Binding-site contacts:
Ligand atom O4 contacts residue THR266 of chain 1.A at 3.4 Å.
Ligand atom O2 contacts residue ARG409 of chain 1.A at 2.8 Å (salt-bridge).
Ligand atom C2 contacts residue GLU267 of chain 1.A at 3.7 Å.
Ligand atom O3 contacts residue THR266 of chain 1.A at 3.0 Å (h-bond).
Ligand atom C2 contacts residue GLY411 of chain 1.A at 3.9 Å.
Ligand atom O2 contacts residue HIS365 of chain 1.A at 2.8 Å (h-bond).
Ligand atom N1 contacts residue PHE131 of chain 1.A at 4.0 Å.
Ligand atom C2 contacts residue ARG409 of chain 1.A at 4.1 Å.
Ligand atom C2 contacts residue HIS254 of chain 1.A at 3.7 Å.
Ligand atom C2 contacts residue ARG298 of chain 1.A at 4.2 Å.
Ligand atom C3 contacts residue FAD1 of chain 1.E at 4.0 Å.
Ligand atom O3 contacts residue FAD1 of chain 1.E at 3.0 Å (h-bond).
Ligand atom O1 contacts residue ARG409 of chain 1.A at 3.4 Å (salt-bridge).
Ligand atom O3 contacts residue GLU267 of chain 1.A at 3.5 Å (salt-bridge).
Ligand atom O2 contacts residue GLN252 of chain 1.A at 3.8 Å.
Ligand atom O4 contacts residue GLU267 of chain 1.A at 2.6 Å (salt-bridge).
Ligand atom C1 contacts residue GLN252 of chain 1.A at 3.8 Å.
Ligand atom O4 contacts residue LEU264 of chain 1.A at 4.1 Å.
Ligand atom O1 contacts residue GLN252 of chain 1.A at 2.8 Å (h-bond).
Ligand atom N1 contacts residue HIS254 of chain 1.A at 4.1 Å.
Ligand atom C1 contacts residue GLY411 of chain 1.A at 4.2 Å.
Ligand atom N1 contacts residue FAD1 of chain 1.E at 3.7 Å.
Ligand atom O4 contacts residue HIS254 of chain 1.A at 3.1 Å (h-bond).
Ligand atom O1 contacts residue HIS254 of chain 1.A at 3.2 Å.
Ligand atom C3 contacts residue ARG409 of chain 1.A at 3.9 Å.
Ligand atom C2 contacts residue PHE131 of chain 1.A at 4.0 Å (hydrophobic).
Ligand atom C1 contacts residue HIS365 of chain 1.A at 3.8 Å.
Ligand atom O1 contacts residue HIS365 of chain 1.A at 4.3 Å.
Ligand atom C1 contacts residue ARG409 of chain 1.A at 3.2 Å.
Ligand atom O3 contacts residue PHE131 of chain 1.A at 3.5 Å.
Ligand atom O2 contacts residue HIS254 of chain 1.A at 3.8 Å.
Ligand atom C1 contacts residue HIS254 of chain 1.A at 3.5 Å.
Ligand atom C1 contacts residue ARG298 of chain 1.A at 3.9 Å.
Ligand atom O3 contacts residue GLY63 of chain 1.A at 3.2 Å (h-bond).
Ligand atom O1 contacts residue GLU267 of chain 1.A at 3.9 Å.
Ligand atom N1 contacts residue THR266 of chain 1.A at 4.0 Å.
Ligand atom O1 contacts residue ARG298 of chain 1.A at 2.7 Å.
Ligand atom C3 contacts residue PHE131 of chain 1.A at 3.6 Å (hydrophobic).
Ligand atom C3 contacts residue GLU267 of chain 1.A at 4.1 Å.
Ligand atom N1 contacts residue GLU267 of chain 1.A at 3.6 Å.

Sequence of chain 1.A:
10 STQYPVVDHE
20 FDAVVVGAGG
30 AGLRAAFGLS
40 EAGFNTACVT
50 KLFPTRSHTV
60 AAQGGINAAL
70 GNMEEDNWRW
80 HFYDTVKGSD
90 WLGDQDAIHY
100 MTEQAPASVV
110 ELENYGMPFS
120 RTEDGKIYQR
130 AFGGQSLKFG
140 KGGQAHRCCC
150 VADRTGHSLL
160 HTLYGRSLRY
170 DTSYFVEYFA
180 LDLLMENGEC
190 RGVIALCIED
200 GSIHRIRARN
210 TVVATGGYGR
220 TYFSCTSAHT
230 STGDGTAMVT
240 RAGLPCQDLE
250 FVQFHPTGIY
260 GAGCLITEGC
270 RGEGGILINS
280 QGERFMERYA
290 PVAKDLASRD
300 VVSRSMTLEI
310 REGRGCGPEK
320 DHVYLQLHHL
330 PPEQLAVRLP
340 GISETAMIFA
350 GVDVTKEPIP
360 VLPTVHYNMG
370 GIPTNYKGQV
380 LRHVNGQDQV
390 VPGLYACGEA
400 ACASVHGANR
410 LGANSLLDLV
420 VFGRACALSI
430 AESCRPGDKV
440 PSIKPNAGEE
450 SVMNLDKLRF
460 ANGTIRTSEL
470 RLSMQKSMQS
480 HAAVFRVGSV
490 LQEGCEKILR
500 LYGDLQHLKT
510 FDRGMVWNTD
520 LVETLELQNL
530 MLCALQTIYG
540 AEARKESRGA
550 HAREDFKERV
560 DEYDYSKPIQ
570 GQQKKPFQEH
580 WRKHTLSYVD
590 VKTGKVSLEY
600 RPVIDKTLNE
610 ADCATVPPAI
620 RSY

The protein below binds the small molecule below.
Small molecule (SMILES): O=C(O)CC[N+](=O)[O-]